Sequence of chain 1.A:
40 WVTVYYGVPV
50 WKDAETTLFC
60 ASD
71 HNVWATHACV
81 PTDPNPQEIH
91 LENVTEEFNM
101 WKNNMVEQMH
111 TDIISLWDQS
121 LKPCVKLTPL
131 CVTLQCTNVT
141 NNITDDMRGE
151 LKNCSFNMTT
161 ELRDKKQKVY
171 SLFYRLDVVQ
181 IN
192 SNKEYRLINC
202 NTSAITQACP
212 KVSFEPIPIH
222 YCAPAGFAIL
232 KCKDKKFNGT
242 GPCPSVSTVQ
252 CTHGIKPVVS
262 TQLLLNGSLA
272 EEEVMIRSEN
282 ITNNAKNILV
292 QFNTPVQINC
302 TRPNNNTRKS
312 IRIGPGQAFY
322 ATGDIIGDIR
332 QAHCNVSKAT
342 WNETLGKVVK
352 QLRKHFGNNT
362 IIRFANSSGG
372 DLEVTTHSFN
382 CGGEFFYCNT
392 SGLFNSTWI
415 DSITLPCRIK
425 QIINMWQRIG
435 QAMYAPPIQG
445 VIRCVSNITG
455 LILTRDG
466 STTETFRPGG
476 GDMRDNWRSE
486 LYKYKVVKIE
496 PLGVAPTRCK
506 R

Binding-site contacts:
Ligand atom C8 contacts residue ASN202 of chain 3.A at 3.6 Å.
Ligand atom C4 contacts residue ASN202 of chain 3.A at 4.2 Å.
Ligand atom C1 contacts residue ARG197 of chain 3.A at 3.6 Å.
Ligand atom C8 contacts residue ILE199 of chain 3.A at 4.0 Å (hydrophobic).
Ligand atom C1 contacts residue ASN202 of chain 3.A at 1.4 Å.
Ligand atom C7 contacts residue ARG313 of chain 1.A at 3.8 Å.
Ligand atom N2 contacts residue ASN202 of chain 3.A at 2.8 Å (h-bond).
Ligand atom C3 contacts residue ASN202 of chain 3.A at 3.6 Å.
Ligand atom O5 contacts residue ARG197 of chain 3.A at 2.9 Å (salt-bridge).
Ligand atom N2 contacts residue THR203 of chain 3.A at 4.1 Å.
Ligand atom C8 contacts residue THR203 of chain 3.A at 4.2 Å.
Ligand atom O6 contacts residue ARG197 of chain 3.A at 4.2 Å.
Ligand atom O7 contacts residue ASN202 of chain 3.A at 3.4 Å (h-bond).
Ligand atom C5 contacts residue ARG197 of chain 3.A at 3.8 Å.
Ligand atom C2 contacts residue ASN202 of chain 3.A at 2.4 Å.
Ligand atom C8 contacts residue ARG313 of chain 1.A at 3.9 Å.
Ligand atom O7 contacts residue ARG313 of chain 1.A at 3.1 Å (salt-bridge).
Ligand atom C5 contacts residue ASN202 of chain 3.A at 3.7 Å.
Ligand atom O5 contacts residue ASN202 of chain 3.A at 2.4 Å (h-bond).
Ligand atom C7 contacts residue ASN202 of chain 3.A at 3.2 Å.
Ligand atom C6 contacts residue VAL179 of chain 3.A at 4.3 Å (hydrophobic).
Ligand atom C6 contacts residue ARG197 of chain 3.A at 3.7 Å.

A protein and the small-molecule ligand that binds it are described below.
Small molecule (SMILES): CC(=O)N[C@H]1[C@H](O[C@H]2[C@H](O)[C@@H](NC(C)=O)CO[C@@H]2CO)O[C@H](CO)[C@@H](O)[C@@H]1O

Sequence of chain 3.A:
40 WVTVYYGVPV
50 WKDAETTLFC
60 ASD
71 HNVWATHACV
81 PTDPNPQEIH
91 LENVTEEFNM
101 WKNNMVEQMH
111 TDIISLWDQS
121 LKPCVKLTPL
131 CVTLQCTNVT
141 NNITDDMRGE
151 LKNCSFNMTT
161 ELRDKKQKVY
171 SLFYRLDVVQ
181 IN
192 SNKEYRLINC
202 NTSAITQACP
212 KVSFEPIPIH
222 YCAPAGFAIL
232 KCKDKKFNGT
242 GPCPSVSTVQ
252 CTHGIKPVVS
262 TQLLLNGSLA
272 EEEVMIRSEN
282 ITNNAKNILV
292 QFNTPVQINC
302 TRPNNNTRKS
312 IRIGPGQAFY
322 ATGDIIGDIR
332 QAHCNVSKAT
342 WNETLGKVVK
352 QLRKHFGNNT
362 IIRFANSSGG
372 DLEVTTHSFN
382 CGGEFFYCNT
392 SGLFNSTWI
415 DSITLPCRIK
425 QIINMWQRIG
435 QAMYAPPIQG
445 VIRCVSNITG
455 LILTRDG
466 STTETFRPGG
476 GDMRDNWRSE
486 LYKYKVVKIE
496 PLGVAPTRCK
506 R